This protein binds this small molecule.
Small molecule (SMILES): Nc1ncnc2c([C@@H]3N[C@H](CO)[C@@H](O)[C@H]3O)c[nH]c12

Sequence of chain 1.B:
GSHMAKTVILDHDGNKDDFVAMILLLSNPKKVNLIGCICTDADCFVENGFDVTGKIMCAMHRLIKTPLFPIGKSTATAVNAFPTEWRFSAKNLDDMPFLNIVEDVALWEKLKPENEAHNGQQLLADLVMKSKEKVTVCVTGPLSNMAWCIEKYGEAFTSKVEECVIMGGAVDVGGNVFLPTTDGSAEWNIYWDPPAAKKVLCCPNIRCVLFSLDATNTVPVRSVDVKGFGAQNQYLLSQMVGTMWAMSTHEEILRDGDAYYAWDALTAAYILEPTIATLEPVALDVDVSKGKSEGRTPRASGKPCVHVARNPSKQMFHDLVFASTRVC

Binding-site contacts:
Ligand atom C2 contacts residue TYR260 of chain 1.B at 3.4 Å (hydrophobic).
Ligand atom O2' contacts residue ASP17 of chain 1.B at 2.5 Å (salt-bridge).
Ligand atom C5' contacts residue TRP263 of chain 1.B at 3.5 Å (hydrophobic).
Ligand atom C4 contacts residue ASP43 of chain 1.B at 3.4 Å.
Ligand atom C5 contacts residue TRP86 of chain 1.B at 3.6 Å (hydrophobic).
Ligand atom C2 contacts residue ASP43 of chain 1.B at 3.5 Å.
Ligand atom C5 contacts residue TRP263 of chain 1.B at 3.3 Å (hydrophobic).
Ligand atom N6 contacts residue GLU251 of chain 1.B at 3.2 Å (salt-bridge).
Ligand atom C5' contacts residue GLU187 of chain 1.B at 3.4 Å.
Ligand atom C5' contacts residue MET167 of chain 1.B at 3.5 Å (hydrophobic).
Ligand atom O2' contacts residue ASP264 of chain 1.B at 3.1 Å (salt-bridge).
Ligand atom C3' contacts residue ASP264 of chain 1.B at 3.2 Å.
Ligand atom N4' contacts residue ASN189 of chain 1.B at 3.1 Å (h-bond).
Ligand atom C4' contacts residue ASN189 of chain 1.B at 3.4 Å.
Ligand atom O5' contacts residue GLU187 of chain 1.B at 2.8 Å (salt-bridge).
Ligand atom N1 contacts residue TRP86 of chain 1.B at 3.6 Å.
Ligand atom N3 contacts residue ASN15 of chain 1.B at 3.6 Å.
Ligand atom C2 contacts residue ASN15 of chain 1.B at 3.2 Å.
Ligand atom N3 contacts residue ASP43 of chain 1.B at 2.6 Å (salt-bridge).
Ligand atom O2' contacts residue ASP43 of chain 1.B at 3.4 Å (salt-bridge).
Ligand atom C2' contacts residue ASP17 of chain 1.B at 3.4 Å.
Ligand atom N6 contacts residue ARG255 of chain 1.B at 3.3 Å (salt-bridge).
Ligand atom N6 contacts residue TRP86 of chain 1.B at 3.4 Å.
Ligand atom O3' contacts residue THR140 of chain 1.B at 2.9 Å (h-bond).
Ligand atom C3' contacts residue CA1 of chain 1.K at 3.5 Å.
Ligand atom C1' contacts residue ASP43 of chain 1.B at 3.4 Å.
Ligand atom C4' contacts residue MET167 of chain 1.B at 3.6 Å (hydrophobic).
Ligand atom O3' contacts residue ASN189 of chain 1.B at 3.0 Å (h-bond).
Ligand atom O3' contacts residue CA1 of chain 1.K at 2.5 Å.
Ligand atom C2' contacts residue TRP263 of chain 1.B at 3.7 Å (hydrophobic).
Ligand atom O3' contacts residue ASP264 of chain 1.B at 2.6 Å (salt-bridge).
Ligand atom O2' contacts residue CA1 of chain 1.K at 2.6 Å.
Ligand atom N7 contacts residue TRP263 of chain 1.B at 3.3 Å.
Ligand atom N1 contacts residue TYR260 of chain 1.B at 3.3 Å.
Ligand atom O2' contacts residue ASP18 of chain 1.B at 3.4 Å (salt-bridge).
Ligand atom C2' contacts residue CA1 of chain 1.K at 3.5 Å.
Ligand atom N7 contacts residue TRP86 of chain 1.B at 3.6 Å.
Ligand atom C4' contacts residue GLU187 of chain 1.B at 3.5 Å.
Ligand atom C6 contacts residue TRP86 of chain 1.B at 3.6 Å (hydrophobic).
Ligand atom O5' contacts residue ASN176 of chain 1.B at 2.9 Å (h-bond).